Sequence of chain 1.A:
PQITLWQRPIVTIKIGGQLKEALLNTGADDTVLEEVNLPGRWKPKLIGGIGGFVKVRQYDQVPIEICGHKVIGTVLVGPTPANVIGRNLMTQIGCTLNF

Binding-site contacts:
Ligand atom C23 contacts residue VAL32 of chain 1.B at 3.8 Å (hydrophobic).
Ligand atom C62 contacts residue ASN25 of chain 1.A at 4.2 Å.
Ligand atom O5 contacts residue VAL84 of chain 1.A at 4.2 Å.
Ligand atom C23 contacts residue ASP30 of chain 1.B at 4.2 Å.
Ligand atom C34 contacts residue ASP29 of chain 1.B at 4.1 Å.
Ligand atom N29 contacts residue ASP29 of chain 1.B at 4.2 Å.
Ligand atom N2 contacts residue GLY27 of chain 1.B at 3.4 Å (h-bond).
Ligand atom O4 contacts residue LEU23 of chain 1.A at 4.2 Å.
Ligand atom C6 contacts residue ASN25 of chain 1.A at 4.3 Å.
Ligand atom C28 contacts residue ASP29 of chain 1.B at 4.1 Å.
Ligand atom N29 contacts residue ASP30 of chain 1.B at 2.9 Å (salt-bridge).
Ligand atom C66 contacts residue GLY27 of chain 1.A at 3.4 Å.
Ligand atom N2 contacts residue ALA28 of chain 1.B at 4.3 Å.
Ligand atom C20 contacts residue ALA28 of chain 1.B at 3.5 Å (hydrophobic).
Ligand atom C5 contacts residue ASN25 of chain 1.A at 4.2 Å.
Ligand atom C2 contacts residue GLY27 of chain 1.B at 3.0 Å.
Ligand atom C2 contacts residue ASP29 of chain 1.B at 3.9 Å.
Ligand atom C77 contacts residue PRO81 of chain 1.B at 4.2 Å (hydrophobic).
Ligand atom C4 contacts residue GLY27 of chain 1.B at 4.2 Å.
Ligand atom C61 contacts residue ASN25 of chain 1.A at 3.3 Å.
Ligand atom C2 contacts residue ALA28 of chain 1.B at 3.1 Å (hydrophobic).
Ligand atom C65 contacts residue GLY27 of chain 1.A at 4.3 Å.
Ligand atom C29 contacts residue ASP30 of chain 1.B at 3.9 Å.
Ligand atom C33 contacts residue ASP29 of chain 1.B at 3.7 Å.
Ligand atom C20 contacts residue ASP29 of chain 1.B at 3.9 Å.
Ligand atom C35 contacts residue GLY48 of chain 1.B at 3.4 Å.
Ligand atom C67 contacts residue GLY27 of chain 1.A at 3.2 Å.
Ligand atom C29 contacts residue ALA28 of chain 1.B at 3.7 Å (hydrophobic).
Ligand atom C3 contacts residue GLY27 of chain 1.B at 3.3 Å.
Ligand atom C4 contacts residue ASN25 of chain 1.A at 3.6 Å.
Ligand atom C36 contacts residue GLY48 of chain 1.B at 3.8 Å.
Ligand atom C29 contacts residue ASP29 of chain 1.B at 3.2 Å.
Ligand atom C20 contacts residue GLY27 of chain 1.B at 4.3 Å.
Ligand atom C28 contacts residue ASP30 of chain 1.B at 3.7 Å.
Ligand atom O5 contacts residue ASN25 of chain 1.A at 4.1 Å.
Ligand atom C62 contacts residue GLY27 of chain 1.A at 4.1 Å.
Ligand atom O4 contacts residue ASN25 of chain 1.A at 4.3 Å.
Ligand atom C31 contacts residue GLY27 of chain 1.B at 4.3 Å.
Ligand atom C21 contacts residue ALA28 of chain 1.B at 4.0 Å (hydrophobic).
Ligand atom O1 contacts residue ASN25 of chain 1.B at 3.4 Å (h-bond).

This small molecule binds to this protein.
Small molecule (SMILES): Nc1cccc(CN2C(=O)N(Cc3cccc(N)c3)[C@H](Cc3ccccc3)[C@H](O)[C@@H](O)[C@H]2Cc2ccccc2)c1

Sequence of chain 1.B:
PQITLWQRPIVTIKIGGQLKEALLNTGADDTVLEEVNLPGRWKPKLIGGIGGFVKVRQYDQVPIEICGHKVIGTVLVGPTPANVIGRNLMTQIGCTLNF